Binding-site contacts:
Ligand atom C2' contacts residue LYS25 of chain 9.C at 3.8 Å.
Ligand atom OP2 contacts residue ASP242 of chain 9.A at 3.9 Å.
Ligand atom C5' contacts residue ASP242 of chain 9.A at 4.4 Å.

Sequence of chain 9.C:
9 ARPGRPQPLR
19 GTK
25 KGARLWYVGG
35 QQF

Sequence of chain 9.A:
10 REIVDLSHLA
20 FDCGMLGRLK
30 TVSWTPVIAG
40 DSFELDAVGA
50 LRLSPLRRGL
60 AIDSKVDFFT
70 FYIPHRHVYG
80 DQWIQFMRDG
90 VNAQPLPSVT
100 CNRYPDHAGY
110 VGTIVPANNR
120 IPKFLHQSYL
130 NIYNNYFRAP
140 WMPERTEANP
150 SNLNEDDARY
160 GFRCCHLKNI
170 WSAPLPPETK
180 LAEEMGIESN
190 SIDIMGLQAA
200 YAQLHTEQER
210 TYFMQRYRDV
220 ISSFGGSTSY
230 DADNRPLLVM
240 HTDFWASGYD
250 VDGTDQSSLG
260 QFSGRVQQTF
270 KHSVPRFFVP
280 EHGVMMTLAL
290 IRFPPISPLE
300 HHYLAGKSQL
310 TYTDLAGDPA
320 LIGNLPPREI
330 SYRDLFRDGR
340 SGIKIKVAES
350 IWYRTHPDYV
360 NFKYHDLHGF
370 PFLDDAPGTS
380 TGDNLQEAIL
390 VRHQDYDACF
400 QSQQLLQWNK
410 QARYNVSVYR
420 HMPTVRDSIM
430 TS

The small molecule below binds the protein below.
Small molecule (SMILES): Nc1ccn([C@H]2C[C@H](O)[C@@H](COP(=O)(O)O)O2)c(=O)n1